A protein and the small-molecule ligand that binds it are described below.
Small molecule (SMILES): CC(=O)N[C@@H]1[C@@H](O[C@@H]2O[C@H](CO)[C@H](O)[C@H](O[C@]3(C(=O)O)C[C@H](O)[C@@H](NC(C)=O)[C@H]([C@H](O)[C@H](O)CO)O3)[C@H]2O)[C@H](O)[C@@H](CO[C@]2(C(=O)O)C[C@H](O)[C@@H](NC(C)=O)[C@H]([C@H](O)[C@H](O)CO)O2)O[C@H]1O

Sequence of chain 57.A:
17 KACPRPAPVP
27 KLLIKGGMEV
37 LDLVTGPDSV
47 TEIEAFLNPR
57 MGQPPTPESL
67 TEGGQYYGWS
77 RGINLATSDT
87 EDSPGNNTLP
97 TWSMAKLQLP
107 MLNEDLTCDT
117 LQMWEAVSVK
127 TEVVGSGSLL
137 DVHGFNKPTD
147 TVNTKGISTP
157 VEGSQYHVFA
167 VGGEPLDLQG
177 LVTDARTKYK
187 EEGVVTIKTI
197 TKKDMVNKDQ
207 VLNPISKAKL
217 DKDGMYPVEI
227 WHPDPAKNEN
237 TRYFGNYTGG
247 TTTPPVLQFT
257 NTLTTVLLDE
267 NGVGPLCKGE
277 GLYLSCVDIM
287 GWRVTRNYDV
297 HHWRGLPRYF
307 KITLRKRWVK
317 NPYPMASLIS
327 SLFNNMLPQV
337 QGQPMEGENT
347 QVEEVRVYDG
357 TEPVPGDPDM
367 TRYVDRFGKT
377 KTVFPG

Sequence of chain 57.E:
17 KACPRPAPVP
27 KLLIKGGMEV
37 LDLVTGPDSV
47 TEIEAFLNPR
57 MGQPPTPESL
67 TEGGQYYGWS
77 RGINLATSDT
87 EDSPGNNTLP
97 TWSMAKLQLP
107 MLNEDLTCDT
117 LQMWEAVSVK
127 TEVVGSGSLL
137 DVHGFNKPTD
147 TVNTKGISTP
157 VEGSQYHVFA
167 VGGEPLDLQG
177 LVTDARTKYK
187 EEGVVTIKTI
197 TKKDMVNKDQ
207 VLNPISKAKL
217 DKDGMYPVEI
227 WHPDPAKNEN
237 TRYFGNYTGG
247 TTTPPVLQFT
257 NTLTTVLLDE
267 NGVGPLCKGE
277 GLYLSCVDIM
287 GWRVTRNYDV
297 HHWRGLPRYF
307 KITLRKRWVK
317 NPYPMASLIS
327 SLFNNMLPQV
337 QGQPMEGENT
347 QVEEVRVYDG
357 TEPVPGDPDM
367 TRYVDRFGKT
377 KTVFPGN

Binding-site contacts:
Ligand atom C6 contacts residue TYR72 of chain 57.E at 3.3 Å (hydrophobic).
Ligand atom C1 contacts residue TYR72 of chain 57.E at 3.8 Å (hydrophobic).
Ligand atom C1 contacts residue SER89 of chain 57.E at 4.2 Å.
Ligand atom O4 contacts residue HIS298 of chain 57.E at 3.0 Å (h-bond).
Ligand atom C3 contacts residue VAL296 of chain 57.E at 3.7 Å (hydrophobic).
Ligand atom O4 contacts residue VAL296 of chain 57.E at 4.0 Å.
Ligand atom O4 contacts residue THR291 of chain 57.E at 3.4 Å.
Ligand atom O6 contacts residue ASN93 of chain 57.E at 3.5 Å (h-bond).
Ligand atom O3 contacts residue GLY78 of chain 57.E at 3.6 Å.
Ligand atom C8 contacts residue ARG77 of chain 57.E at 4.2 Å.
Ligand atom O4 contacts residue GLY78 of chain 57.E at 3.0 Å.
Ligand atom C3 contacts residue HIS298 of chain 57.E at 3.8 Å.
Ligand atom C11 contacts residue ASP85 of chain 57.A at 3.8 Å.
Ligand atom C8 contacts residue TYR72 of chain 57.E at 4.1 Å (hydrophobic).
Ligand atom C4 contacts residue HIS298 of chain 57.E at 3.6 Å.
Ligand atom C5 contacts residue ASN93 of chain 57.E at 4.1 Å.
Ligand atom O4 contacts residue TYR72 of chain 57.E at 4.2 Å.
Ligand atom O10 contacts residue ASN293 of chain 57.E at 3.9 Å.
Ligand atom N5 contacts residue TYR72 of chain 57.E at 3.1 Å (h-bond).
Ligand atom O10 contacts residue THR291 of chain 57.E at 3.8 Å.
Ligand atom O1B contacts residue TYR72 of chain 57.E at 3.8 Å.
Ligand atom O1B contacts residue SER89 of chain 57.E at 4.1 Å.
Ligand atom O1A contacts residue ARG77 of chain 57.E at 3.1 Å (salt-bridge).
Ligand atom C1 contacts residue ARG77 of chain 57.E at 3.4 Å.
Ligand atom O8 contacts residue TYR72 of chain 57.E at 3.5 Å (h-bond).
Ligand atom C4 contacts residue GLY78 of chain 57.E at 3.3 Å.
Ligand atom O1A contacts residue SER89 of chain 57.E at 3.4 Å (h-bond).
Ligand atom C1 contacts residue GLY78 of chain 57.E at 4.0 Å.
Ligand atom C2 contacts residue GLY78 of chain 57.E at 4.1 Å.
Ligand atom C5 contacts residue TYR72 of chain 57.E at 3.4 Å (hydrophobic).
Ligand atom C6 contacts residue ASN93 of chain 57.E at 3.4 Å.
Ligand atom C3 contacts residue GLY78 of chain 57.E at 4.0 Å.
Ligand atom O4 contacts residue ILE79 of chain 57.E at 3.5 Å (h-bond).
Ligand atom O1A contacts residue TYR72 of chain 57.E at 3.5 Å.
Ligand atom O1B contacts residue ASN80 of chain 57.E at 4.2 Å.
Ligand atom O1B contacts residue ARG77 of chain 57.E at 2.8 Å (salt-bridge).
Ligand atom C3 contacts residue GLY78 of chain 57.E at 4.0 Å.
Ligand atom O1A contacts residue GLY78 of chain 57.E at 3.3 Å (h-bond).
Ligand atom C7 contacts residue TYR72 of chain 57.E at 3.9 Å (hydrophobic).
Ligand atom C4 contacts residue TYR72 of chain 57.E at 3.4 Å (hydrophobic).